Sequence of chain 1.B:
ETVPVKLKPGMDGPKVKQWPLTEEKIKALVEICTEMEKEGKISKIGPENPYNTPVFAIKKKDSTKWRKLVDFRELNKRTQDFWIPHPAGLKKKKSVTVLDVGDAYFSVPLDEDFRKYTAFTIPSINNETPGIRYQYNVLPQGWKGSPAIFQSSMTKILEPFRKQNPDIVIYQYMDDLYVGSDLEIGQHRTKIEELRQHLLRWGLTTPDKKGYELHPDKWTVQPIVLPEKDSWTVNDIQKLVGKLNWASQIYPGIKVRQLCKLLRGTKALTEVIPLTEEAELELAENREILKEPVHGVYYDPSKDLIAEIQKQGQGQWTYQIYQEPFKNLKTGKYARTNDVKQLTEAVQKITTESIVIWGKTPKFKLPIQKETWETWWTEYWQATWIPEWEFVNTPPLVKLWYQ

Binding-site contacts:
Ligand atom CL contacts residue HIS235 of chain 1.A at 3.3 Å.
Ligand atom O2 contacts residue LEU100 of chain 1.A at 3.8 Å.
Ligand atom C9 contacts residue TYR181 of chain 1.A at 4.0 Å (hydrophobic).
Ligand atom C4 contacts residue VAL106 of chain 1.A at 3.8 Å (hydrophobic).
Ligand atom CL contacts residue PHE227 of chain 1.A at 3.8 Å.
Ligand atom C14 contacts residue LYS101 of chain 1.A at 3.6 Å.
Ligand atom C11 contacts residue TYR181 of chain 1.A at 3.9 Å (hydrophobic).
Ligand atom C14 contacts residue LEU100 of chain 1.A at 3.5 Å (hydrophobic).
Ligand atom F3 contacts residue VAL179 of chain 1.A at 3.8 Å.
Ligand atom C10 contacts residue TYR188 of chain 1.A at 3.6 Å (hydrophobic).
Ligand atom CL contacts residue VAL106 of chain 1.A at 3.7 Å.
Ligand atom F2 contacts residue GLY190 of chain 1.A at 3.7 Å.
Ligand atom C4 contacts residue HIS235 of chain 1.A at 3.7 Å.
Ligand atom C10 contacts residue TYR181 of chain 1.A at 3.5 Å (hydrophobic).
Ligand atom C9 contacts residue TYR188 of chain 1.A at 3.7 Å (hydrophobic).
Ligand atom O1 contacts residue LYS101 of chain 1.A at 3.2 Å (salt-bridge).
Ligand atom C3 contacts residue TYR318 of chain 1.A at 3.8 Å (hydrophobic).
Ligand atom F2 contacts residue TYR188 of chain 1.A at 3.4 Å.
Ligand atom N contacts residue LYS101 of chain 1.A at 2.8 Å (salt-bridge).
Ligand atom C2 contacts residue TYR318 of chain 1.A at 4.0 Å (hydrophobic).
Ligand atom F1 contacts residue TYR188 of chain 1.A at 3.6 Å.
Ligand atom N contacts residue LEU100 of chain 1.A at 3.7 Å.
Ligand atom C6 contacts residue LEU100 of chain 1.A at 4.0 Å (hydrophobic).
Ligand atom C2 contacts residue LYS101 of chain 1.A at 3.2 Å.
Ligand atom C12 contacts residue TYR188 of chain 1.A at 3.9 Å (hydrophobic).
Ligand atom CL contacts residue LEU234 of chain 1.A at 3.8 Å.
Ligand atom C1 contacts residue LYS101 of chain 1.A at 3.4 Å.
Ligand atom F3 contacts residue GLY190 of chain 1.A at 3.4 Å.
Ligand atom C3 contacts residue HIS235 of chain 1.A at 3.2 Å.
Ligand atom C3 contacts residue PRO236 of chain 1.A at 3.6 Å (hydrophobic).
Ligand atom F2 contacts residue VAL189 of chain 1.A at 3.8 Å.
Ligand atom C2 contacts residue PRO236 of chain 1.A at 3.6 Å (hydrophobic).
Ligand atom N contacts residue LYS103 of chain 1.A at 3.6 Å.
Ligand atom O1 contacts residue LEU100 of chain 1.A at 3.8 Å.
Ligand atom C3 contacts residue VAL106 of chain 1.A at 4.0 Å (hydrophobic).
Ligand atom C1 contacts residue LYS103 of chain 1.A at 3.8 Å.
Ligand atom C13 contacts residue VAL179 of chain 1.A at 3.9 Å (hydrophobic).
Ligand atom F3 contacts residue LYS103 of chain 1.A at 3.8 Å.
Ligand atom C2 contacts residue LYS103 of chain 1.A at 3.7 Å.
Ligand atom F1 contacts residue VAL179 of chain 1.A at 2.9 Å.

This small molecule binds to this protein.
Small molecule (SMILES): O=C1Nc2ccc(Cl)cc2[C@@](C#CC2CC2)(C(F)(F)F)O1

Sequence of chain 1.A:
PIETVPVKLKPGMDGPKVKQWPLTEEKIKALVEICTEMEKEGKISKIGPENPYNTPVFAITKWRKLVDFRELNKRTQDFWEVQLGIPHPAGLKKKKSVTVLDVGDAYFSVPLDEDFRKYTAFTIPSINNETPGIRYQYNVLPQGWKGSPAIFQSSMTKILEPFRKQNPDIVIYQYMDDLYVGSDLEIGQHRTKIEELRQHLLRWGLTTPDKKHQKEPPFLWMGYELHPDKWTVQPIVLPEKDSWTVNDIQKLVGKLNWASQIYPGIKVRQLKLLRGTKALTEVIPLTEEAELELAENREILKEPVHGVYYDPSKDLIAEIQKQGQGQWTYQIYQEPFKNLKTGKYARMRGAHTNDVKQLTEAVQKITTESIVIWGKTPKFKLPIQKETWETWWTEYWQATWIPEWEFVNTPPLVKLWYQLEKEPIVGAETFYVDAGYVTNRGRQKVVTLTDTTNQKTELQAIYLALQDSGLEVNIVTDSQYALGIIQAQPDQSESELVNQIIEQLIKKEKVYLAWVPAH